Sequence of chain 7.A:
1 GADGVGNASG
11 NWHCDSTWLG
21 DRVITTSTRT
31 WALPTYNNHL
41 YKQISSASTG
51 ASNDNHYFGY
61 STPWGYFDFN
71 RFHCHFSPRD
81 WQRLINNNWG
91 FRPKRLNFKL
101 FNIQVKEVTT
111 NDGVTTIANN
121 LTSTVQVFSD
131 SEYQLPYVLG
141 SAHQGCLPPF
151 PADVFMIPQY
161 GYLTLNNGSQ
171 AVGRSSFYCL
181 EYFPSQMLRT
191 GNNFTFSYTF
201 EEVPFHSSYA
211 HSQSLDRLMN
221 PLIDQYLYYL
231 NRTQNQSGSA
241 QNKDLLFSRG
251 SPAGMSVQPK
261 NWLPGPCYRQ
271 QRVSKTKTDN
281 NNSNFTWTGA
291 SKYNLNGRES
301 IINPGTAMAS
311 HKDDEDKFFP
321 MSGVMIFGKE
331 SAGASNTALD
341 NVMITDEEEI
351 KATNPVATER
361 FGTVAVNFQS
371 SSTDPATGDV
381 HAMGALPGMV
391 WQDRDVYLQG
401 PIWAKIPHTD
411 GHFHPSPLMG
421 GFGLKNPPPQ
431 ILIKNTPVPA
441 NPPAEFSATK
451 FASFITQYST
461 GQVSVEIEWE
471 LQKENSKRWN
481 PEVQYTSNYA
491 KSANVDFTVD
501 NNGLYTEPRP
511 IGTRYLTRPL

This protein binds this small molecule.
Small molecule (SMILES): CC(=O)N[C@H]1[C@H]([C@H](O)[C@H](O)CO)O[C@@](O)(C(=O)O)C[C@@H]1O

Binding-site contacts:
Ligand atom O1B contacts residue ASN284 of chain 32.A at 3.7 Å.
Ligand atom O10 contacts residue ASN55 of chain 32.A at 3.4 Å (h-bond).
Ligand atom C1 contacts residue ASN284 of chain 32.A at 3.8 Å.
Ligand atom O2 contacts residue THR286 of chain 32.A at 4.0 Å.
Ligand atom C4 contacts residue ASN231 of chain 7.A at 3.5 Å.
Ligand atom O2 contacts residue ASN231 of chain 7.A at 4.2 Å.
Ligand atom C5 contacts residue ASN231 of chain 7.A at 4.5 Å.
Ligand atom O1A contacts residue ARG232 of chain 7.A at 3.5 Å.
Ligand atom C1 contacts residue ARG232 of chain 7.A at 3.6 Å.
Ligand atom C1 contacts residue ASN231 of chain 7.A at 3.6 Å.
Ligand atom O1A contacts residue ASN231 of chain 7.A at 2.7 Å (h-bond).
Ligand atom C2 contacts residue ASN231 of chain 7.A at 4.0 Å.
Ligand atom C2 contacts residue ASN284 of chain 32.A at 3.9 Å.
Ligand atom O1A contacts residue THR286 of chain 32.A at 4.2 Å.
Ligand atom O2 contacts residue ASN284 of chain 32.A at 3.0 Å (h-bond).
Ligand atom C10 contacts residue ASN55 of chain 32.A at 3.8 Å.
Ligand atom O10 contacts residue SER52 of chain 32.A at 4.4 Å.
Ligand atom O2 contacts residue ARG232 of chain 7.A at 4.5 Å.
Ligand atom O2 contacts residue TRP287 of chain 32.A at 4.5 Å.
Ligand atom O10 contacts residue SER256 of chain 7.A at 3.5 Å (h-bond).
Ligand atom C11 contacts residue ALA253 of chain 7.A at 3.6 Å (hydrophobic).
Ligand atom C3 contacts residue THR286 of chain 32.A at 3.5 Å.
Ligand atom C3 contacts residue ASN231 of chain 7.A at 3.9 Å.
Ligand atom C10 contacts residue SER256 of chain 7.A at 4.2 Å.
Ligand atom O4 contacts residue ASN231 of chain 7.A at 4.2 Å.
Ligand atom O4 contacts residue TRP287 of chain 32.A at 4.1 Å.
Ligand atom O1B contacts residue ASN231 of chain 7.A at 4.3 Å.
Ligand atom O4 contacts residue VAL257 of chain 7.A at 3.1 Å.
Ligand atom C3 contacts residue TRP287 of chain 32.A at 4.1 Å (hydrophobic).
Ligand atom C11 contacts residue GLY254 of chain 7.A at 3.6 Å.
Ligand atom O1B contacts residue ARG232 of chain 7.A at 2.5 Å (salt-bridge).
Ligand atom C4 contacts residue VAL257 of chain 7.A at 4.4 Å (hydrophobic).
Ligand atom C11 contacts residue ASN55 of chain 32.A at 3.2 Å.
Ligand atom O1A contacts residue ASN284 of chain 32.A at 4.5 Å.
Ligand atom C2 contacts residue THR286 of chain 32.A at 4.2 Å.
Ligand atom C11 contacts residue SER256 of chain 7.A at 4.3 Å.

Sequence of chain 32.A:
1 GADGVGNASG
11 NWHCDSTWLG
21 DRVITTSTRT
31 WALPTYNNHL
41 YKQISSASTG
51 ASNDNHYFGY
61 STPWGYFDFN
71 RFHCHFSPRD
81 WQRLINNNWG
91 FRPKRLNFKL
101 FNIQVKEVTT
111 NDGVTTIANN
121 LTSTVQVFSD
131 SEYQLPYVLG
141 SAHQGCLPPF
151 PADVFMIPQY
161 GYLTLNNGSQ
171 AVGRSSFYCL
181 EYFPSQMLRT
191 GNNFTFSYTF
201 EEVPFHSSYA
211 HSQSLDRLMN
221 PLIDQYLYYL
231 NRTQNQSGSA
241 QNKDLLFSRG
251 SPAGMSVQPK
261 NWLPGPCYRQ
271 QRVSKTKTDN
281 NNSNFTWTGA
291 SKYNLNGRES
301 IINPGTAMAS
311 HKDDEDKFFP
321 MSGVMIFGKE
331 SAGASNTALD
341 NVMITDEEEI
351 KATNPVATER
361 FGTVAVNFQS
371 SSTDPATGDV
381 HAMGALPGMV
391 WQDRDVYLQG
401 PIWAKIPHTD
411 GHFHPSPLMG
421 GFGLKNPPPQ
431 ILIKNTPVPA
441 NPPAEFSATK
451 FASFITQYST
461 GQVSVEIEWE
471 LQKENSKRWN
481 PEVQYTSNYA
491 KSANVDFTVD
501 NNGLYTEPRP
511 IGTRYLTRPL